The protein below binds the small molecule below.
Small molecule (SMILES): CC#CCN1C(=O)c2ccc(S(N)(=O)=O)cc2S1(=O)=O

Sequence of chain 1.D:
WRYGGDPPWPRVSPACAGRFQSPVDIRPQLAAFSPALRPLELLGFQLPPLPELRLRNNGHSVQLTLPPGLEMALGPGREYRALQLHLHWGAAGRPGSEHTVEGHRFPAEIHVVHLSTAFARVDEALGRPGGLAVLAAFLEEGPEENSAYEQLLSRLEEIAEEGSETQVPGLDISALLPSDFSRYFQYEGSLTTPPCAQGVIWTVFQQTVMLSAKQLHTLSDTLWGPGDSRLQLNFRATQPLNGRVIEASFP

Binding-site contacts:
Ligand atom C9 contacts residue GOL1 of chain 1.P at 3.7 Å.
Ligand atom C12 contacts residue HIS92 of chain 1.D at 4.1 Å.
Ligand atom N7 contacts residue HIS94 of chain 1.D at 3.5 Å (h-bond).
Ligand atom O5 contacts residue TRP208 of chain 1.D at 3.5 Å.
Ligand atom O6 contacts residue TRP208 of chain 1.D at 4.0 Å.
Ligand atom C11 contacts residue LEU197 of chain 1.D at 4.0 Å (hydrophobic).
Ligand atom O6 contacts residue ZN1 of chain 1.N at 2.7 Å.
Ligand atom C12 contacts residue LEU197 of chain 1.D at 3.9 Å (hydrophobic).
Ligand atom C12 contacts residue GLN90 of chain 1.D at 4.0 Å.
Ligand atom C12 contacts residue GOL1 of chain 1.P at 4.0 Å.
Ligand atom C7 contacts residue GOL1 of chain 1.P at 3.8 Å.
Ligand atom S13 contacts residue GLN90 of chain 1.D at 3.8 Å.
Ligand atom O5 contacts residue LEU197 of chain 1.D at 3.9 Å.
Ligand atom C9 contacts residue THR199 of chain 1.D at 3.1 Å.
Ligand atom C7 contacts residue ZN1 of chain 1.N at 4.0 Å.
Ligand atom O6 contacts residue VAL119 of chain 1.D at 3.6 Å.
Ligand atom N7 contacts residue ZN1 of chain 1.N at 2.0 Å.
Ligand atom N7 contacts residue THR198 of chain 1.D at 2.5 Å (h-bond).
Ligand atom O5 contacts residue ZN1 of chain 1.N at 3.8 Å.
Ligand atom C10 contacts residue GOL1 of chain 1.P at 3.8 Å.
Ligand atom O15 contacts residue GLN90 of chain 1.D at 2.8 Å (h-bond).
Ligand atom C8 contacts residue THR198 of chain 1.D at 3.9 Å.
Ligand atom C8 contacts residue THR199 of chain 1.D at 3.6 Å.
Ligand atom O14 contacts residue VAL119 of chain 1.D at 3.6 Å.
Ligand atom C11 contacts residue GLN90 of chain 1.D at 4.0 Å.
Ligand atom C11 contacts residue GOL1 of chain 1.P at 3.9 Å.
Ligand atom C8 contacts residue GOL1 of chain 1.P at 3.6 Å.
Ligand atom C12 contacts residue VAL119 of chain 1.D at 3.7 Å (hydrophobic).
Ligand atom S1 contacts residue HIS92 of chain 1.D at 3.5 Å (h-bond).
Ligand atom N7 contacts residue GLU104 of chain 1.D at 4.0 Å.
Ligand atom O17 contacts residue PRO200 of chain 1.D at 3.9 Å.
Ligand atom N7 contacts residue HIS92 of chain 1.D at 3.5 Å (h-bond).
Ligand atom S1 contacts residue ZN1 of chain 1.N at 2.7 Å.
Ligand atom O6 contacts residue HIS92 of chain 1.D at 2.9 Å.
Ligand atom O6 contacts residue HIS117 of chain 1.D at 3.4 Å (h-bond).
Ligand atom N7 contacts residue HIS117 of chain 1.D at 3.8 Å.
Ligand atom O5 contacts residue THR198 of chain 1.D at 3.6 Å.
Ligand atom S1 contacts residue THR198 of chain 1.D at 3.7 Å.
Ligand atom C7 contacts residue HIS92 of chain 1.D at 4.0 Å.
Ligand atom S1 contacts residue HIS117 of chain 1.D at 4.0 Å.